Binding-site contacts:
Ligand atom C2 contacts residue MN1 of chain 1.E at 3.0 Å.
Ligand atom O2 contacts residue LYS184 of chain 1.A at 2.9 Å (salt-bridge).
Ligand atom C2 contacts residue HIS162 of chain 1.A at 3.7 Å.
Ligand atom C10 contacts residue LEU38 of chain 1.A at 3.6 Å (hydrophobic).
Ligand atom O2 contacts residue HIS162 of chain 1.A at 3.8 Å.
Ligand atom O3 contacts residue TRP66 of chain 1.A at 3.7 Å.
Ligand atom O1 contacts residue LYS184 of chain 1.A at 3.3 Å (salt-bridge).
Ligand atom O1 contacts residue MN1 of chain 1.E at 2.2 Å.
Ligand atom C2 contacts residue LYS184 of chain 1.A at 3.5 Å.
Ligand atom OXT contacts residue HIS95 of chain 1.A at 3.0 Å (h-bond).
Ligand atom O4 contacts residue ASN193 of chain 1.A at 3.0 Å (h-bond).
Ligand atom OXT contacts residue HIS162 of chain 1.A at 2.9 Å (h-bond).
Ligand atom O1 contacts residue HIS223 of chain 1.A at 3.0 Å (h-bond).
Ligand atom C12 contacts residue MN1 of chain 1.E at 3.1 Å.
Ligand atom C13 contacts residue ASP97 of chain 1.A at 3.5 Å.
Ligand atom O3 contacts residue ASP97 of chain 1.A at 3.7 Å.
Ligand atom C14 contacts residue MN1 of chain 1.D at 3.7 Å.
Ligand atom C16 contacts residue HIS223 of chain 1.A at 3.3 Å.
Ligand atom N3 contacts residue ASP97 of chain 1.A at 3.3 Å (salt-bridge).
Ligand atom N2 contacts residue GLN96 of chain 1.A at 3.0 Å (h-bond).
Ligand atom O1 contacts residue HIS162 of chain 1.A at 3.8 Å.
Ligand atom C1 contacts residue ASN193 of chain 1.A at 3.6 Å.
Ligand atom C2 contacts residue HIS223 of chain 1.A at 3.7 Å.
Ligand atom C11 contacts residue TRP66 of chain 1.A at 3.8 Å (hydrophobic).
Ligand atom O1 contacts residue CYS181 of chain 1.A at 3.4 Å.
Ligand atom OXT contacts residue MN1 of chain 1.D at 2.1 Å.
Ligand atom C15 contacts residue MN1 of chain 1.D at 3.1 Å.
Ligand atom N3 contacts residue MN1 of chain 1.D at 4.0 Å.
Ligand atom O4 contacts residue HIS95 of chain 1.A at 3.9 Å.
Ligand atom N3 contacts residue HIS223 of chain 1.A at 3.8 Å.
Ligand atom C13 contacts residue MN1 of chain 1.E at 3.4 Å.
Ligand atom O2 contacts residue ASN193 of chain 1.A at 3.0 Å (h-bond).
Ligand atom O3 contacts residue GLN96 of chain 1.A at 3.5 Å (h-bond).
Ligand atom N3 contacts residue MN1 of chain 1.E at 2.3 Å.
Ligand atom O2 contacts residue GLY192 of chain 1.A at 3.3 Å.
Ligand atom C16 contacts residue MN1 of chain 1.E at 3.7 Å.
Ligand atom C9 contacts residue MET40 of chain 1.A at 3.5 Å (hydrophobic).
Ligand atom C15 contacts residue HIS95 of chain 1.A at 3.4 Å.
Ligand atom C10 contacts residue MET40 of chain 1.A at 3.9 Å (hydrophobic).
Ligand atom C2 contacts residue ASN193 of chain 1.A at 4.0 Å.

Sequence of chain 1.A:
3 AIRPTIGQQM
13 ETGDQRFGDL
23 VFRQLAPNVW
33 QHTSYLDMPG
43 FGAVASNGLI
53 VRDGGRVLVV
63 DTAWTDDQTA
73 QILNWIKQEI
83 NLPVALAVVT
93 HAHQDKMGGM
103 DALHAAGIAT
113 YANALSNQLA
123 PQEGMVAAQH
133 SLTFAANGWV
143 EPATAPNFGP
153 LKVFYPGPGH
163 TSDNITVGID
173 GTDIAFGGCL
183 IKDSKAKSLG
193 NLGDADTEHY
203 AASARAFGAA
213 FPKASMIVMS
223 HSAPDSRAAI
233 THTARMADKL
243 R

A protein and the small-molecule ligand that binds it are described below.
Small molecule (SMILES): CC1(C)S[C@H]([C@H](NC(=O)[C@H](N)c2ccccc2)C(=O)O)N[C@H]1C(=O)O